Binding-site contacts:
Ligand atom NE2 contacts residue LEU285 of chain 1.A at 3.4 Å.
Ligand atom NE2 contacts residue ALA283 of chain 1.A at 3.4 Å (h-bond).
Ligand atom OXT contacts residue SER246 of chain 3.A at 3.4 Å (h-bond).
Ligand atom CA contacts residue ARG261 of chain 3.A at 3.4 Å.
Ligand atom N contacts residue LEU252 of chain 1.A at 3.6 Å.
Ligand atom CG contacts residue MET224 of chain 3.A at 4.1 Å (hydrophobic).
Ligand atom CE1 contacts residue ALA283 of chain 1.A at 4.1 Å (hydrophobic).
Ligand atom NE2 contacts residue ASP228 of chain 1.A at 3.9 Å.
Ligand atom CB contacts residue ALA262 of chain 3.A at 3.9 Å (hydrophobic).
Ligand atom ND1 contacts residue ASP228 of chain 1.A at 3.6 Å (salt-bridge).
Ligand atom OXT contacts residue ASP228 of chain 1.A at 2.8 Å (salt-bridge).
Ligand atom N contacts residue THR248 of chain 3.A at 3.0 Å (h-bond).
Ligand atom CA contacts residue ASP228 of chain 1.A at 4.0 Å.
Ligand atom N contacts residue SER246 of chain 3.A at 2.8 Å (h-bond).
Ligand atom OXT contacts residue LEU244 of chain 3.A at 3.5 Å (h-bond).
Ligand atom CE1 contacts residue ASP226 of chain 1.A at 4.0 Å.
Ligand atom O contacts residue LEU263 of chain 3.A at 3.1 Å (h-bond).
Ligand atom CB contacts residue ARG261 of chain 3.A at 3.6 Å.
Ligand atom N contacts residue ASP228 of chain 1.A at 3.0 Å (salt-bridge).
Ligand atom CD2 contacts residue LEU285 of chain 1.A at 3.9 Å (hydrophobic).
Ligand atom O contacts residue LEU244 of chain 3.A at 3.0 Å (h-bond).
Ligand atom C contacts residue SER246 of chain 3.A at 3.6 Å.
Ligand atom N contacts residue PRO247 of chain 3.A at 3.8 Å.
Ligand atom CE1 contacts residue LEU285 of chain 1.A at 3.8 Å (hydrophobic).
Ligand atom C contacts residue ASP228 of chain 1.A at 3.8 Å.
Ligand atom OXT contacts residue GLU245 of chain 3.A at 3.2 Å (salt-bridge).
Ligand atom CA contacts residue ALA262 of chain 3.A at 3.9 Å (hydrophobic).
Ligand atom CD2 contacts residue ASP228 of chain 1.A at 3.7 Å.
Ligand atom CA contacts residue SER246 of chain 3.A at 3.5 Å.
Ligand atom CG contacts residue ASP228 of chain 1.A at 3.7 Å.
Ligand atom O contacts residue GLY243 of chain 3.A at 3.2 Å.
Ligand atom C contacts residue GLY243 of chain 3.A at 4.0 Å.
Ligand atom CE1 contacts residue TYR227 of chain 1.A at 3.8 Å (hydrophobic).
Ligand atom N contacts residue ARG261 of chain 3.A at 4.0 Å.
Ligand atom CB contacts residue THR248 of chain 3.A at 3.8 Å.
Ligand atom CE1 contacts residue ASP228 of chain 1.A at 3.7 Å.
Ligand atom CD2 contacts residue LEU263 of chain 3.A at 3.6 Å (hydrophobic).
Ligand atom CA contacts residue THR248 of chain 3.A at 3.7 Å.
Ligand atom O contacts residue ALA262 of chain 3.A at 3.8 Å.
Ligand atom C contacts residue LEU244 of chain 3.A at 3.6 Å (hydrophobic).

A small-molecule ligand and the protein it binds are described below.
Small molecule (SMILES): N[C@@H](Cc1c[nH]c[nH+]1)C(=O)O

Sequence of chain 1.A:
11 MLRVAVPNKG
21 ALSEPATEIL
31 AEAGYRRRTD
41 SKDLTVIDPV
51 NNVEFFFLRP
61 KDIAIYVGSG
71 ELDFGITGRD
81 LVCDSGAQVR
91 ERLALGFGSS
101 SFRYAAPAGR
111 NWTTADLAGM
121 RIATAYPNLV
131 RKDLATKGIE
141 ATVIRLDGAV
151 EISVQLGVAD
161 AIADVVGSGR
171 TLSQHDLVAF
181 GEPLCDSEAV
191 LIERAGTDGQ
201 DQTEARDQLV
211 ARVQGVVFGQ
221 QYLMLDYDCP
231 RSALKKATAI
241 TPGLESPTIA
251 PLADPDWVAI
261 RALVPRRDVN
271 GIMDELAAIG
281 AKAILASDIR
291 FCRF

Sequence of chain 3.A:
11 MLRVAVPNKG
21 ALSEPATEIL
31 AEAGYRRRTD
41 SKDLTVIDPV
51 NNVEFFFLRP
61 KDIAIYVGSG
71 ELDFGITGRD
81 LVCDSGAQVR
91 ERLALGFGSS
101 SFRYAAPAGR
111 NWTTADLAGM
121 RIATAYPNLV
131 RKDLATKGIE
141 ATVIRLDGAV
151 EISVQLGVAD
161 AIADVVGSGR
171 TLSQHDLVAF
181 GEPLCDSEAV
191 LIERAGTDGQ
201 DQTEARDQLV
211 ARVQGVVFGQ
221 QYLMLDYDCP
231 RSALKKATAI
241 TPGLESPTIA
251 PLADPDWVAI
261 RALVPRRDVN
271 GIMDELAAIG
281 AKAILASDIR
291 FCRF